A protein and the small-molecule ligand that binds it are described below.
Small molecule (SMILES): CC(C)CCC[C@@H](C)[C@H]1CC[C@H]2[C@@H]3CC=C4C[C@@H](O)CC[C@]4(C)[C@H]3CC[C@]12C

Binding-site contacts:
Ligand atom C9 contacts residue SER194 of chain 2.A at 4.2 Å.
Ligand atom C25 contacts residue VAL189 of chain 2.A at 4.0 Å (hydrophobic).
Ligand atom C6 contacts residue SER194 of chain 2.A at 3.3 Å.
Ligand atom C4 contacts residue VAL197 of chain 2.A at 4.0 Å (hydrophobic).
Ligand atom C5 contacts residue SER194 of chain 2.A at 4.0 Å.
Ligand atom O1 contacts residue VAL297 of chain 2.A at 4.5 Å.
Ligand atom C14 contacts residue SER194 of chain 2.A at 4.5 Å.
Ligand atom C6 contacts residue VAL197 of chain 2.A at 4.2 Å (hydrophobic).
Ligand atom C1 contacts residue VAL297 of chain 2.A at 4.0 Å (hydrophobic).
Ligand atom C7 contacts residue ILE193 of chain 2.A at 3.7 Å (hydrophobic).
Ligand atom C25 contacts residue ILE190 of chain 2.A at 4.4 Å (hydrophobic).
Ligand atom C3 contacts residue VAL297 of chain 2.A at 4.0 Å (hydrophobic).
Ligand atom C15 contacts residue ILE193 of chain 2.A at 3.6 Å (hydrophobic).
Ligand atom C8 contacts residue SER194 of chain 2.A at 4.1 Å.
Ligand atom C7 contacts residue SER194 of chain 2.A at 3.2 Å.
Ligand atom C26 contacts residue VAL189 of chain 2.A at 4.5 Å (hydrophobic).
Ligand atom C4 contacts residue LEU198 of chain 2.A at 4.3 Å (hydrophobic).
Ligand atom O1 contacts residue LEU198 of chain 2.A at 3.4 Å.
Ligand atom C23 contacts residue ILE190 of chain 2.A at 4.0 Å (hydrophobic).
Ligand atom C3 contacts residue LEU198 of chain 2.A at 4.2 Å (hydrophobic).
Ligand atom C2 contacts residue VAL297 of chain 2.A at 3.8 Å (hydrophobic).
Ligand atom C27 contacts residue VAL189 of chain 2.A at 3.8 Å (hydrophobic).

Sequence of chain 2.A:
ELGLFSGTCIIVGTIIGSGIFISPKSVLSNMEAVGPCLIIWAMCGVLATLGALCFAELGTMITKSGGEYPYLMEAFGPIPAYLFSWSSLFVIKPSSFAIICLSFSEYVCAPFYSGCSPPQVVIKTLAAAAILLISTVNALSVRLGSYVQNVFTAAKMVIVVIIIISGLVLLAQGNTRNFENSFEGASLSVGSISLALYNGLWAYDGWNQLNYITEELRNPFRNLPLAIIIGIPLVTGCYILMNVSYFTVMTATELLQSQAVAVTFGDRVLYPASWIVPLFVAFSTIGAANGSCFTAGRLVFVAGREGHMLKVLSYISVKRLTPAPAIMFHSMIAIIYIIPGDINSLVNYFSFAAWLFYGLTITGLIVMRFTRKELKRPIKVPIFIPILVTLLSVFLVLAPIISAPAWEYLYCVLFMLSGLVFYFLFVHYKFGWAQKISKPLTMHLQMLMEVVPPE